Sequence of chain 1.A:
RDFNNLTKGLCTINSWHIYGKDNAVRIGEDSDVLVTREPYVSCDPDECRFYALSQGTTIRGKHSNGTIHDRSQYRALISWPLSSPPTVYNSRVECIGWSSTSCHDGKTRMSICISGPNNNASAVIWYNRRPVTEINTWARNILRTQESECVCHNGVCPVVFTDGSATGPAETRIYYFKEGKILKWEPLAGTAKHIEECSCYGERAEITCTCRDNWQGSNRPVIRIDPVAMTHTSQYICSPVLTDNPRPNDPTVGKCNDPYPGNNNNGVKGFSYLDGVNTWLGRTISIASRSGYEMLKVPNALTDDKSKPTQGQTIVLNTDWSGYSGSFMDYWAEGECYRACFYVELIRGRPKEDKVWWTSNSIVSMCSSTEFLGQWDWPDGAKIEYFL

Binding-site contacts:
Ligand atom C5 contacts residue SER291 of chain 1.A at 3.8 Å.
Ligand atom C9 contacts residue SER289 of chain 1.A at 3.7 Å.
Ligand atom C9 contacts residue TRP321 of chain 1.A at 4.0 Å (hydrophobic).
Ligand atom C11 contacts residue ASN318 of chain 1.A at 3.7 Å.
Ligand atom C1 contacts residue SER286 of chain 1.A at 3.4 Å.
Ligand atom O8 contacts residue ALA288 of chain 1.A at 4.1 Å.
Ligand atom C3 contacts residue ASN318 of chain 1.A at 3.8 Å.
Ligand atom O1A contacts residue SER286 of chain 1.A at 2.6 Å (h-bond).
Ligand atom N5 contacts residue ASN318 of chain 1.A at 3.0 Å (h-bond).
Ligand atom C4 contacts residue SER291 of chain 1.A at 3.9 Å.
Ligand atom C7 contacts residue SER289 of chain 1.A at 4.0 Å.
Ligand atom C11 contacts residue ASP320 of chain 1.A at 3.6 Å.
Ligand atom N5 contacts residue SER291 of chain 1.A at 2.8 Å (h-bond).
Ligand atom C7 contacts residue TRP321 of chain 1.A at 3.8 Å (hydrophobic).
Ligand atom O4 contacts residue ASN318 of chain 1.A at 2.6 Å (h-bond).
Ligand atom O8 contacts residue SER286 of chain 1.A at 4.1 Å.
Ligand atom O1B contacts residue SER286 of chain 1.A at 3.5 Å (h-bond).
Ligand atom C6 contacts residue SER291 of chain 1.A at 4.1 Å.
Ligand atom C9 contacts residue LYS352 of chain 1.A at 3.5 Å.
Ligand atom C10 contacts residue SER291 of chain 1.A at 3.5 Å.
Ligand atom C11 contacts residue THR319 of chain 1.A at 3.5 Å.
Ligand atom O4 contacts residue THR319 of chain 1.A at 4.1 Å.
Ligand atom C5 contacts residue ASN318 of chain 1.A at 3.7 Å.
Ligand atom O1A contacts residue ALA288 of chain 1.A at 3.8 Å.
Ligand atom O9 contacts residue SER289 of chain 1.A at 4.2 Å.
Ligand atom O9 contacts residue LYS352 of chain 1.A at 2.9 Å (salt-bridge).
Ligand atom N5 contacts residue TRP321 of chain 1.A at 4.4 Å.
Ligand atom C1 contacts residue ASN318 of chain 1.A at 4.0 Å.
Ligand atom C4 contacts residue ASN318 of chain 1.A at 3.1 Å.
Ligand atom C10 contacts residue THR319 of chain 1.A at 4.3 Å.
Ligand atom O10 contacts residue TRP321 of chain 1.A at 3.9 Å.
Ligand atom C10 contacts residue ASN318 of chain 1.A at 3.6 Å.
Ligand atom C11 contacts residue SER291 of chain 1.A at 3.4 Å.
Ligand atom O1B contacts residue ASN318 of chain 1.A at 3.0 Å (h-bond).
Ligand atom C8 contacts residue SER289 of chain 1.A at 3.6 Å.
Ligand atom C6 contacts residue SER289 of chain 1.A at 4.4 Å.
Ligand atom O8 contacts residue SER289 of chain 1.A at 2.8 Å (h-bond).
Ligand atom C10 contacts residue TRP321 of chain 1.A at 3.9 Å (hydrophobic).
Ligand atom O7 contacts residue TRP321 of chain 1.A at 4.0 Å.
Ligand atom C11 contacts residue TRP321 of chain 1.A at 3.7 Å (hydrophobic).

The protein below binds the small molecule below.
Small molecule (SMILES): CC(=O)N[C@H]1[C@H]([C@H](O)[C@H](O)CO)O[C@@](O)(C(=O)O)C[C@@H]1O